The protein below binds the small molecule below.
Small molecule (SMILES): CC(=O)N[C@H]1[C@H](O[C@H]2[C@H](O)[C@@H](NC(C)=O)CO[C@@H]2CO)O[C@H](CO)[C@@H](O[C@@H]2O[C@H](CO)[C@@H](O)[C@H](O)[C@@H]2O)[C@@H]1O

Sequence of chain 16.E:
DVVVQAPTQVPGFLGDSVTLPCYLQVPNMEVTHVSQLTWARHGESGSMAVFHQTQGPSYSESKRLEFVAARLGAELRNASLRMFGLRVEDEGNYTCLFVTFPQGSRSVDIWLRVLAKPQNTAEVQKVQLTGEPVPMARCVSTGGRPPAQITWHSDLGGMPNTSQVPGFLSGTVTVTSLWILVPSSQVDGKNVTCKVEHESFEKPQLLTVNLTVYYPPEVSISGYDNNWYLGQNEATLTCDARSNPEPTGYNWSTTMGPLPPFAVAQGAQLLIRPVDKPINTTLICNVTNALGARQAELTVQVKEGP

Binding-site contacts:
Ligand atom C8 contacts residue GLY216 of chain 16.E at 2.1 Å.
Ligand atom O6 contacts residue ASN237 of chain 16.E at 4.4 Å.
Ligand atom N2 contacts residue GLY216 of chain 16.E at 2.6 Å (h-bond).
Ligand atom N2 contacts residue ASN237 of chain 16.E at 3.1 Å (h-bond).
Ligand atom C8 contacts residue LYS217 of chain 16.E at 3.9 Å.
Ligand atom C2 contacts residue ASN237 of chain 16.E at 2.6 Å.
Ligand atom C7 contacts residue GLY216 of chain 16.E at 2.7 Å.
Ligand atom O5 contacts residue ASN237 of chain 16.E at 2.3 Å (h-bond).
Ligand atom C4 contacts residue ASN237 of chain 16.E at 4.3 Å.
Ligand atom C1 contacts residue GLY216 of chain 16.E at 4.3 Å.
Ligand atom C5 contacts residue ASN237 of chain 16.E at 3.6 Å.
Ligand atom C7 contacts residue ASN237 of chain 16.E at 3.7 Å.
Ligand atom C8 contacts residue ASN218 of chain 16.E at 2.8 Å.
Ligand atom O7 contacts residue ASN218 of chain 16.E at 3.5 Å (h-bond).
Ligand atom O7 contacts residue NAG1 of chain 16.I at 3.7 Å.
Ligand atom O7 contacts residue GLY216 of chain 16.E at 3.9 Å.
Ligand atom C7 contacts residue ASN218 of chain 16.E at 3.4 Å.
Ligand atom C1 contacts residue ASN237 of chain 16.E at 1.4 Å.
Ligand atom C2 contacts residue GLY216 of chain 16.E at 3.9 Å.
Ligand atom N2 contacts residue ASN218 of chain 16.E at 4.4 Å.
Ligand atom O7 contacts residue ASN237 of chain 16.E at 3.8 Å.
Ligand atom C7 contacts residue NAG1 of chain 16.I at 4.4 Å.
Ligand atom C8 contacts residue NAG1 of chain 16.I at 4.3 Å.
Ligand atom C3 contacts residue ASN237 of chain 16.E at 3.9 Å.